Binding-site contacts:
Ligand atom C3 contacts residue GLN188 of chain 1.A at 4.3 Å.
Ligand atom C5 contacts residue ASN211 of chain 1.A at 3.6 Å.
Ligand atom N2 contacts residue ASN211 of chain 1.A at 2.9 Å (h-bond).
Ligand atom C3 contacts residue THR213 of chain 1.A at 4.2 Å.
Ligand atom O7 contacts residue VAL197 of chain 1.A at 3.8 Å.
Ligand atom O4 contacts residue GLN188 of chain 1.A at 4.4 Å.
Ligand atom C7 contacts residue ASN211 of chain 1.A at 3.4 Å.
Ligand atom C5 contacts residue THR213 of chain 1.A at 3.9 Å.
Ligand atom O7 contacts residue ASN211 of chain 1.A at 4.2 Å.
Ligand atom N2 contacts residue THR213 of chain 1.A at 4.3 Å.
Ligand atom C8 contacts residue ASN211 of chain 1.A at 3.7 Å.
Ligand atom C1 contacts residue THR213 of chain 1.A at 3.5 Å.
Ligand atom O7 contacts residue THR198 of chain 1.A at 4.2 Å.
Ligand atom O5 contacts residue ASN211 of chain 1.A at 2.3 Å (h-bond).
Ligand atom C3 contacts residue ASN211 of chain 1.A at 3.7 Å.
Ligand atom C1 contacts residue ASN211 of chain 1.A at 1.4 Å.
Ligand atom O5 contacts residue THR213 of chain 1.A at 4.0 Å.
Ligand atom C2 contacts residue THR213 of chain 1.A at 4.3 Å.
Ligand atom C4 contacts residue ASN211 of chain 1.A at 4.1 Å.
Ligand atom C2 contacts residue ASN211 of chain 1.A at 2.4 Å.

This protein binds this small molecule.
Small molecule (SMILES): CC(=O)N[C@@H]1[C@@H](O)[C@H](O)[C@@H](CO)O[C@H]1O

Sequence of chain 1.A:
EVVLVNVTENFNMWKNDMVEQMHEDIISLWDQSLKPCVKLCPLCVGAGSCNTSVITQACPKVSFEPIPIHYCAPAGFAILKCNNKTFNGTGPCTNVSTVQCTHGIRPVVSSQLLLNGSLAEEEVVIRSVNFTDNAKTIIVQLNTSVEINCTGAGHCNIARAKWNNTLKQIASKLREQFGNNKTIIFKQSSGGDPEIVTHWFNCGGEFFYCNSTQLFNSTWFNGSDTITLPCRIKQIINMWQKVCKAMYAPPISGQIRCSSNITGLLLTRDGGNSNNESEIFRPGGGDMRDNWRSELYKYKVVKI